Binding-site contacts:
Ligand atom C1 contacts residue ASN78 of chain 1.C at 1.4 Å.
Ligand atom O7 contacts residue SER77 of chain 1.C at 4.1 Å.
Ligand atom O7 contacts residue ASN78 of chain 1.C at 4.2 Å.
Ligand atom C2 contacts residue ASN78 of chain 1.C at 2.5 Å.
Ligand atom C8 contacts residue ASN78 of chain 1.C at 3.3 Å.
Ligand atom N2 contacts residue ASN78 of chain 1.C at 2.8 Å (h-bond).
Ligand atom C1 contacts residue ARG76 of chain 1.C at 4.4 Å.
Ligand atom C3 contacts residue ASN78 of chain 1.C at 3.8 Å.
Ligand atom N2 contacts residue ARG76 of chain 1.C at 4.0 Å.
Ligand atom C4 contacts residue ASN78 of chain 1.C at 4.2 Å.
Ligand atom O5 contacts residue ASN78 of chain 1.C at 2.4 Å (h-bond).
Ligand atom C7 contacts residue SER77 of chain 1.C at 4.3 Å.
Ligand atom C7 contacts residue ASN78 of chain 1.C at 3.2 Å.
Ligand atom C5 contacts residue ASN78 of chain 1.C at 3.7 Å.

Sequence of chain 1.C:
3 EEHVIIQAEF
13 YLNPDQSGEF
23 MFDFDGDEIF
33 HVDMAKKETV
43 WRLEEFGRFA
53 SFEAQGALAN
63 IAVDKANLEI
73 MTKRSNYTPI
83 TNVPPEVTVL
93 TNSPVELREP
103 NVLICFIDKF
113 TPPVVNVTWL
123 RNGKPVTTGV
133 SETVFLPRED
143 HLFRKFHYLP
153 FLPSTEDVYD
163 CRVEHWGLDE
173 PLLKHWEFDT

The protein below binds the small molecule below.
Small molecule (SMILES): CC(=O)N[C@@H]1[C@@H](O)[C@H](O)[C@@H](CO)O[C@H]1O